Sequence of chain 1.I:
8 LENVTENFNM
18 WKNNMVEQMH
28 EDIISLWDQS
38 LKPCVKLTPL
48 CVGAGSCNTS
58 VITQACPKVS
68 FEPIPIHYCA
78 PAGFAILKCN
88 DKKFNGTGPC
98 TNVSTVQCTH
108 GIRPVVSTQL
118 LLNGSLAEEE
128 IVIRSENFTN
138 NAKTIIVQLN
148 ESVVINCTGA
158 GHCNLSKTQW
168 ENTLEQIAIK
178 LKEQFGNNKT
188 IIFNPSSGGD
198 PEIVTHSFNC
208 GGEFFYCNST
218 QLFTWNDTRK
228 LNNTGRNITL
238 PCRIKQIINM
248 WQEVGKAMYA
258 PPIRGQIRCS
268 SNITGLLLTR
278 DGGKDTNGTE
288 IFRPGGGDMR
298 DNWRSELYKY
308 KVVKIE

A small-molecule ligand and the protein it binds are described below.
Small molecule (SMILES): CC(=O)N[C@@H]1[C@@H](O)[C@H](O)[C@@H](CO)O[C@H]1O

Binding-site contacts:
Ligand atom C2 contacts residue ASN55 of chain 1.I at 2.4 Å.
Ligand atom C4 contacts residue ASN55 of chain 1.I at 4.2 Å.
Ligand atom O7 contacts residue ASN55 of chain 1.I at 3.0 Å (h-bond).
Ligand atom C7 contacts residue ASN55 of chain 1.I at 3.1 Å.
Ligand atom C1 contacts residue ASN55 of chain 1.I at 1.4 Å.
Ligand atom C3 contacts residue ASN55 of chain 1.I at 3.8 Å.
Ligand atom C6 contacts residue LEU47 of chain 1.I at 3.5 Å (hydrophobic).
Ligand atom O5 contacts residue LEU47 of chain 1.I at 4.2 Å.
Ligand atom O5 contacts residue ASN55 of chain 1.I at 2.4 Å (h-bond).
Ligand atom C5 contacts residue ASN55 of chain 1.I at 3.7 Å.
Ligand atom C8 contacts residue ASN55 of chain 1.I at 4.2 Å.
Ligand atom N2 contacts residue ASN55 of chain 1.I at 2.9 Å (h-bond).
Ligand atom C5 contacts residue LEU47 of chain 1.I at 4.5 Å (hydrophobic).
Ligand atom O6 contacts residue LEU47 of chain 1.I at 3.5 Å.